The protein below binds the small molecule below.
Small molecule (SMILES): OC[C@H]1O[C@H](O)[C@@H](O)[C@@H](O)[C@@H]1O

Binding-site contacts:
Ligand atom C2 contacts residue XYP4 of chain 2.C at 4.3 Å.
Ligand atom C1 contacts residue XYP4 of chain 2.C at 4.1 Å.
Ligand atom C1 contacts residue BMA3 of chain 2.C at 1.6 Å.
Ligand atom C5 contacts residue BMA3 of chain 2.C at 2.8 Å.
Ligand atom O2 contacts residue BMA3 of chain 2.C at 3.7 Å.
Ligand atom C6 contacts residue XYP4 of chain 2.C at 4.2 Å.
Ligand atom C4 contacts residue XYP4 of chain 2.C at 3.8 Å.
Ligand atom C3 contacts residue XYP4 of chain 2.C at 3.6 Å.
Ligand atom O6 contacts residue BMA3 of chain 2.C at 4.0 Å.
Ligand atom O5 contacts residue BMA3 of chain 2.C at 2.4 Å (h-bond).
Ligand atom C5 contacts residue XYP4 of chain 2.C at 3.3 Å.
Ligand atom O6 contacts residue XYP4 of chain 2.C at 3.9 Å.
Ligand atom C4 contacts residue BMA3 of chain 2.C at 3.4 Å.
Ligand atom O3 contacts residue BMA3 of chain 2.C at 4.1 Å.
Ligand atom O5 contacts residue XYP4 of chain 2.C at 4.1 Å.
Ligand atom O4 contacts residue XYP4 of chain 2.C at 3.6 Å.
Ligand atom C6 contacts residue BMA3 of chain 2.C at 4.1 Å.
Ligand atom O4 contacts residue BMA3 of chain 2.C at 4.4 Å.
Ligand atom C2 contacts residue BMA3 of chain 2.C at 2.4 Å.
Ligand atom C3 contacts residue BMA3 of chain 2.C at 2.8 Å.